Sequence of chain 4.A:
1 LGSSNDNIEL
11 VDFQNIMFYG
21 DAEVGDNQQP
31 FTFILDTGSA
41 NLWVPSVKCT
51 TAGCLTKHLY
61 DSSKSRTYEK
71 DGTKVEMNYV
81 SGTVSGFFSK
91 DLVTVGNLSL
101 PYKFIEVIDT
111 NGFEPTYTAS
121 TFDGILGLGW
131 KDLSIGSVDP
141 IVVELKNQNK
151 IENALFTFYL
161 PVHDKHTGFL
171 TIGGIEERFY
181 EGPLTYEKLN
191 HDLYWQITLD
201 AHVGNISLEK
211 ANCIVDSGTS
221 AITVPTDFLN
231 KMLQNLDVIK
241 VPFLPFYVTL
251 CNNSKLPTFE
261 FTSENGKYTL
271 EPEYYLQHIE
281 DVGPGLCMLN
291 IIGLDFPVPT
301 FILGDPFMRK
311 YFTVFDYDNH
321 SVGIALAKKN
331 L

Binding-site contacts:
Ligand atom N3 contacts residue GLY38 of chain 3.A at 3.2 Å (h-bond).
Ligand atom O26 contacts residue SER81 of chain 3.A at 3.0 Å (h-bond).
Ligand atom N1 contacts residue ASN78 of chain 3.A at 3.4 Å (h-bond).
Ligand atom O14 contacts residue ASP216 of chain 3.A at 2.5 Å (salt-bridge).
Ligand atom C21 contacts residue PHE113 of chain 3.A at 3.6 Å (hydrophobic).
Ligand atom C12 contacts residue GLY38 of chain 3.A at 3.5 Å.
Ligand atom C26 contacts residue GLY38 of chain 3.A at 3.3 Å.
Ligand atom C34 contacts residue SER81 of chain 3.A at 3.1 Å.
Ligand atom O2 contacts residue VAL80 of chain 3.A at 3.0 Å (h-bond).
Ligand atom O14 contacts residue ASP36 of chain 3.A at 2.6 Å (salt-bridge).
Ligand atom N1 contacts residue PRO297 of chain 4.A at 2.7 Å (h-bond).
Ligand atom C3 contacts residue THR219 of chain 3.A at 3.5 Å.
Ligand atom C10 contacts residue THR219 of chain 3.A at 3.6 Å.
Ligand atom C29 contacts residue PRO297 of chain 4.A at 3.4 Å (hydrophobic).
Ligand atom C22 contacts residue PHE113 of chain 3.A at 3.6 Å (hydrophobic).
Ligand atom C34 contacts residue VAL80 of chain 3.A at 3.6 Å (hydrophobic).
Ligand atom O1 contacts residue THR219 of chain 3.A at 3.7 Å.
Ligand atom O26 contacts residue VAL80 of chain 3.A at 3.2 Å.
Ligand atom C9 contacts residue THR219 of chain 3.A at 3.6 Å.
Ligand atom C10 contacts residue PHE243 of chain 1.A at 3.4 Å (hydrophobic).
Ligand atom C9 contacts residue PHE243 of chain 1.A at 3.6 Å (hydrophobic).
Ligand atom C20 contacts residue TYR79 of chain 3.A at 3.3 Å (hydrophobic).
Ligand atom O2 contacts residue TYR79 of chain 3.A at 3.1 Å.
Ligand atom C30 contacts residue ASN78 of chain 3.A at 3.4 Å.
Ligand atom C20 contacts residue ILE125 of chain 3.A at 3.5 Å (hydrophobic).
Ligand atom C25 contacts residue VAL80 of chain 3.A at 3.6 Å (hydrophobic).
Ligand atom C15 contacts residue ASP36 of chain 3.A at 3.3 Å.
Ligand atom C27 contacts residue LEU133 of chain 3.A at 3.7 Å (hydrophobic).
Ligand atom C28 contacts residue PRO297 of chain 4.A at 3.5 Å (hydrophobic).
Ligand atom C2 contacts residue PRO242 of chain 1.A at 3.3 Å (hydrophobic).
Ligand atom C15 contacts residue ASP216 of chain 3.A at 3.5 Å.
Ligand atom C25 contacts residue SER81 of chain 3.A at 3.4 Å.
Ligand atom C15 contacts residue GLY38 of chain 3.A at 3.5 Å.
Ligand atom C21 contacts residue SER81 of chain 3.A at 3.7 Å.
Ligand atom C14 contacts residue SER220 of chain 3.A at 3.6 Å.
Ligand atom O1 contacts residue GLY218 of chain 3.A at 3.6 Å.
Ligand atom C21 contacts residue ILE125 of chain 3.A at 3.4 Å (hydrophobic).
Ligand atom C6 contacts residue TYR194 of chain 3.A at 3.5 Å (hydrophobic).
Ligand atom C12 contacts residue ASP216 of chain 3.A at 3.2 Å.
Ligand atom C18 contacts residue ASP36 of chain 3.A at 3.1 Å.

Sequence of chain 3.A:
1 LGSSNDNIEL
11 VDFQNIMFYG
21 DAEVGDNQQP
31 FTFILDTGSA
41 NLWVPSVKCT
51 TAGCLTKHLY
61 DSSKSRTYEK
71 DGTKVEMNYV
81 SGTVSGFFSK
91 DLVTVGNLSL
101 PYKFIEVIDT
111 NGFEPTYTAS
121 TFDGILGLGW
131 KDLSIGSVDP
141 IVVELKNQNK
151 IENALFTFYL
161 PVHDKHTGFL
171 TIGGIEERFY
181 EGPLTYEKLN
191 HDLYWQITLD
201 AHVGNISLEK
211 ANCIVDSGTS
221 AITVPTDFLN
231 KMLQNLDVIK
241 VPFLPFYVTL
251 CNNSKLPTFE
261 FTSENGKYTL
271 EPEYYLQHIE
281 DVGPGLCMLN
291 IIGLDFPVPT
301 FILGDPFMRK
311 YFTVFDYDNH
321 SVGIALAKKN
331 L

The small molecule below binds the protein below.
Small molecule (SMILES): Cc1cccc(C)c1OCC(=O)N[C@@H](Cc1ccccc1)[C@@H](O)C[C@H](CC(C)C)NC(=O)c1cccc(N)c1

Sequence of chain 1.A:
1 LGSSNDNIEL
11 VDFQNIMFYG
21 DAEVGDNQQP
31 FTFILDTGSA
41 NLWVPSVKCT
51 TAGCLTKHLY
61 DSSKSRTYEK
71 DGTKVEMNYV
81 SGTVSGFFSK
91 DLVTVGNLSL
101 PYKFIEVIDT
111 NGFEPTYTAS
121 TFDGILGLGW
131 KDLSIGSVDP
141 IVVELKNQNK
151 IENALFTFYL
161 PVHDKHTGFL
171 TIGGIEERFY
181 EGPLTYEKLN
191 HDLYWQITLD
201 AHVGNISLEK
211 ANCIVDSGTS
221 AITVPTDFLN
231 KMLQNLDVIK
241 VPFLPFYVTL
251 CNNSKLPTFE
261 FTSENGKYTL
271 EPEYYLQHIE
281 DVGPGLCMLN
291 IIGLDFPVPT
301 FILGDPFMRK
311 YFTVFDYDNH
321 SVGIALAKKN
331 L